Binding-site contacts:
Ligand atom CL3 contacts residue S6H1 of chain 2.E at 0.2 Å.
Ligand atom CL8 contacts residue S6H1 of chain 2.E at 0.0 Å.
Ligand atom CL1 contacts residue S6H1 of chain 2.E at 0.1 Å.
Ligand atom CL1 contacts residue TYR188 of chain 2.A at 3.7 Å.
Ligand atom C12 contacts residue S6H1 of chain 2.E at 0.1 Å.
Ligand atom CL7 contacts residue LEU91 of chain 2.A at 3.7 Å.
Ligand atom C02 contacts residue S6H1 of chain 2.E at 0.5 Å.
Ligand atom CL6 contacts residue SER129 of chain 2.A at 2.8 Å.
Ligand atom CL5 contacts residue S6H1 of chain 2.E at 0.1 Å.
Ligand atom C14 contacts residue SER129 of chain 2.A at 3.9 Å.
Ligand atom C05 contacts residue S6H1 of chain 2.E at 0.6 Å.
Ligand atom CL2 contacts residue S6H1 of chain 2.E at 1.2 Å.
Ligand atom C08 contacts residue S6H1 of chain 2.E at 0.1 Å.
Ligand atom CL8 contacts residue SER129 of chain 2.A at 3.3 Å.
Ligand atom CL4 contacts residue GLN167 of chain 2.A at 2.6 Å.
Ligand atom CL3 contacts residue GLN167 of chain 2.A at 3.7 Å.
Ligand atom CL6 contacts residue MET125 of chain 2.A at 3.0 Å.
Ligand atom C03 contacts residue PHE170 of chain 2.A at 3.9 Å (hydrophobic).
Ligand atom C10 contacts residue S6H1 of chain 2.E at 0.1 Å.
Ligand atom C14 contacts residue S6H1 of chain 2.E at 0.0 Å.
Ligand atom C01 contacts residue S6H1 of chain 2.E at 0.2 Å.
Ligand atom CL7 contacts residue S6H1 of chain 2.E at 0.0 Å.
Ligand atom CL6 contacts residue S6H1 of chain 2.E at 0.1 Å.
Ligand atom CL7 contacts residue EST1 of chain 2.B at 4.0 Å.
Ligand atom C02 contacts residue MET125 of chain 2.A at 4.0 Å (hydrophobic).
Ligand atom CL2 contacts residue TRP181 of chain 2.A at 3.5 Å.
Ligand atom CL6 contacts residue MET128 of chain 2.A at 3.9 Å.
Ligand atom C10 contacts residue GLN167 of chain 2.A at 3.6 Å.
Ligand atom C16 contacts residue S6H1 of chain 2.E at 0.0 Å.
Ligand atom C07 contacts residue LEU91 of chain 2.A at 4.0 Å (hydrophobic).
Ligand atom CL1 contacts residue MET125 of chain 2.A at 3.8 Å.
Ligand atom C07 contacts residue S6H1 of chain 2.E at 0.2 Å.
Ligand atom CL1 contacts residue TRP181 of chain 2.A at 3.9 Å.
Ligand atom CL3 contacts residue EST1 of chain 2.B at 4.0 Å.
Ligand atom C03 contacts residue S6H1 of chain 2.E at 0.5 Å.
Ligand atom C01 contacts residue MET125 of chain 2.A at 3.7 Å (hydrophobic).
Ligand atom CL5 contacts residue PHE170 of chain 2.A at 3.2 Å.
Ligand atom CL8 contacts residue EST1 of chain 2.B at 3.6 Å.
Ligand atom C02 contacts residue PHE170 of chain 2.A at 4.0 Å (hydrophobic).
Ligand atom CL4 contacts residue S6H1 of chain 2.E at 0.1 Å.

Sequence of chain 2.A:
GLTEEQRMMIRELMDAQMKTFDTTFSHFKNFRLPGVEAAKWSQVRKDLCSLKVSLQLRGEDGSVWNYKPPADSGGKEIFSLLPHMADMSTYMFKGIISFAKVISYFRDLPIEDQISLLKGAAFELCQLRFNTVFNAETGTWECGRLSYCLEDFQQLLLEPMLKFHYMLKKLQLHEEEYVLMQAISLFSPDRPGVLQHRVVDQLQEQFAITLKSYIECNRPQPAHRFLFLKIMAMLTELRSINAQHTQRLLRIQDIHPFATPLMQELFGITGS

The small molecule below binds the protein below.
Small molecule (SMILES): ClC1=C(Cl)[C@]2(Cl)[C@@H]3C[C@@H](Cl)[C@@H](Cl)[C@@H]3[C@@]1(Cl)C2(Cl)Cl